Sequence of chain 1.A:
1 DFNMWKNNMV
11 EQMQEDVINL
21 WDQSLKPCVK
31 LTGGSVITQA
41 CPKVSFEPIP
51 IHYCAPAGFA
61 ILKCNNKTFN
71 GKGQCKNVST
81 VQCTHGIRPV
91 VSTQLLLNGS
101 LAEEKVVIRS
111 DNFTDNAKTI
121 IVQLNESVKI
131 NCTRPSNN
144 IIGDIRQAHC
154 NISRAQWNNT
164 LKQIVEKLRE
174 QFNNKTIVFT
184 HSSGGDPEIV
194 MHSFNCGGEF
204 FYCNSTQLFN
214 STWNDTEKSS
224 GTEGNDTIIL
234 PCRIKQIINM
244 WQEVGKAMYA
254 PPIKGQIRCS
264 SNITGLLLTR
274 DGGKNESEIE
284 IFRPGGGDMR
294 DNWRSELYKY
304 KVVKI

Binding-site contacts:
Ligand atom O7 contacts residue GLN210 of chain 1.A at 3.0 Å.
Ligand atom C4 contacts residue ASN207 of chain 1.A at 4.2 Å.
Ligand atom C5 contacts residue ASN207 of chain 1.A at 3.7 Å.
Ligand atom C7 contacts residue GLN210 of chain 1.A at 3.5 Å.
Ligand atom C1 contacts residue THR209 of chain 1.A at 3.6 Å.
Ligand atom C5 contacts residue THR209 of chain 1.A at 4.2 Å.
Ligand atom O6 contacts residue ASN207 of chain 1.A at 4.3 Å.
Ligand atom C2 contacts residue NAG1 of chain 1.BA at 4.4 Å.
Ligand atom C8 contacts residue PRO234 of chain 1.A at 3.8 Å (hydrophobic).
Ligand atom C7 contacts residue ASN207 of chain 1.A at 2.8 Å.
Ligand atom C8 contacts residue ASN207 of chain 1.A at 4.0 Å.
Ligand atom O7 contacts residue NAG1 of chain 1.BA at 3.6 Å.
Ligand atom N2 contacts residue ASN207 of chain 1.A at 2.5 Å (h-bond).
Ligand atom O7 contacts residue THR209 of chain 1.A at 3.7 Å.
Ligand atom C7 contacts residue NAG1 of chain 1.BA at 3.9 Å.
Ligand atom C3 contacts residue THR209 of chain 1.A at 4.5 Å.
Ligand atom C3 contacts residue ASN207 of chain 1.A at 3.6 Å.
Ligand atom O5 contacts residue THR209 of chain 1.A at 3.2 Å (h-bond).
Ligand atom N2 contacts residue NAG1 of chain 1.BA at 4.2 Å.
Ligand atom C2 contacts residue ASN207 of chain 1.A at 2.2 Å.
Ligand atom C8 contacts residue GLN210 of chain 1.A at 3.4 Å.
Ligand atom O7 contacts residue ASN207 of chain 1.A at 2.8 Å (h-bond).
Ligand atom C4 contacts residue THR209 of chain 1.A at 4.2 Å.
Ligand atom O3 contacts residue NAG1 of chain 1.BA at 3.7 Å.
Ligand atom C7 contacts residue PRO234 of chain 1.A at 4.4 Å (hydrophobic).
Ligand atom C2 contacts residue THR209 of chain 1.A at 3.7 Å.
Ligand atom C1 contacts residue ASN207 of chain 1.A at 1.4 Å.
Ligand atom O5 contacts residue ASN207 of chain 1.A at 2.5 Å (h-bond).

The small molecule below binds the protein below.
Small molecule (SMILES): CC(=O)N[C@@H]1[C@@H](O)[C@H](O)[C@@H](CO)O[C@H]1O